The small molecule below binds the protein below.
Small molecule (SMILES): CC(=O)N[C@@H]1[C@@H](O)[C@H](O)[C@@H](CO)O[C@H]1O

Binding-site contacts:
Ligand atom C7 contacts residue ASN524 of chain 1.C at 3.6 Å.
Ligand atom C2 contacts residue ASN524 of chain 1.C at 2.5 Å.
Ligand atom O6 contacts residue SER500 of chain 1.C at 4.1 Å.
Ligand atom C8 contacts residue ALA525 of chain 1.C at 4.0 Å (hydrophobic).
Ligand atom C6 contacts residue SER500 of chain 1.C at 3.9 Å.
Ligand atom O5 contacts residue SER500 of chain 1.C at 3.3 Å.
Ligand atom C8 contacts residue ASN524 of chain 1.C at 4.0 Å.
Ligand atom C5 contacts residue SER500 of chain 1.C at 3.9 Å.
Ligand atom C4 contacts residue ASN524 of chain 1.C at 4.2 Å.
Ligand atom C1 contacts residue ASN524 of chain 1.C at 1.4 Å.
Ligand atom N2 contacts residue ASN524 of chain 1.C at 3.0 Å (h-bond).
Ligand atom O7 contacts residue ASN524 of chain 1.C at 3.9 Å.
Ligand atom N2 contacts residue SER526 of chain 1.C at 4.2 Å.
Ligand atom O5 contacts residue ASN524 of chain 1.C at 2.3 Å (h-bond).
Ligand atom C1 contacts residue SER500 of chain 1.C at 4.0 Å.
Ligand atom C8 contacts residue SER526 of chain 1.C at 4.2 Å.
Ligand atom C5 contacts residue ASN524 of chain 1.C at 3.6 Å.
Ligand atom C3 contacts residue ASN524 of chain 1.C at 3.8 Å.

Sequence of chain 1.C:
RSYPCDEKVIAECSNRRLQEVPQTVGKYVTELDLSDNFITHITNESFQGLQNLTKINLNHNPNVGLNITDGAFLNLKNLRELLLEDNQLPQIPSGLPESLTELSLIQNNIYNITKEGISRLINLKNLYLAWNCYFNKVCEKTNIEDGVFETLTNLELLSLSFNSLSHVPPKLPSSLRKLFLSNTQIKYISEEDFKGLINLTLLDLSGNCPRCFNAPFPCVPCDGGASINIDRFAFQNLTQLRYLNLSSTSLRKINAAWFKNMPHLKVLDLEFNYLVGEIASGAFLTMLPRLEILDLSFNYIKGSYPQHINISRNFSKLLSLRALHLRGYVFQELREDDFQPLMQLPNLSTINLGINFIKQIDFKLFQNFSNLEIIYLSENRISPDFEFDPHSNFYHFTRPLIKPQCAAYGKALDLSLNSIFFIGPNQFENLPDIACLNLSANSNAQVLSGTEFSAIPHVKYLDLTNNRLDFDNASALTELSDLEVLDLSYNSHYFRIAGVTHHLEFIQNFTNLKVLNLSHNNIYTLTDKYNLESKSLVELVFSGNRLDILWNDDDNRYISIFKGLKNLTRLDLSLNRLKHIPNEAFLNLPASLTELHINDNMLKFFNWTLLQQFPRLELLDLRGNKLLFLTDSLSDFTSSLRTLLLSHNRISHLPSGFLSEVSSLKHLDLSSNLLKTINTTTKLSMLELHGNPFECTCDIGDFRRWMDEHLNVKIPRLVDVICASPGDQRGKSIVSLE